Binding-site contacts:
Ligand atom C5 contacts residue ASN652 of chain 1.B at 3.3 Å.
Ligand atom O5 contacts residue ASN652 of chain 1.B at 2.5 Å (h-bond).
Ligand atom O7 contacts residue TYR650 of chain 1.B at 4.1 Å.
Ligand atom C3 contacts residue ASN652 of chain 1.B at 3.7 Å.
Ligand atom C7 contacts residue ASN652 of chain 1.B at 3.8 Å.
Ligand atom C2 contacts residue ASN652 of chain 1.B at 2.4 Å.
Ligand atom C4 contacts residue ASN652 of chain 1.B at 4.0 Å.
Ligand atom C1 contacts residue ASN652 of chain 1.B at 1.4 Å.
Ligand atom N2 contacts residue ASN652 of chain 1.B at 3.1 Å (h-bond).
Ligand atom C8 contacts residue ASN652 of chain 1.B at 3.9 Å.
Ligand atom O7 contacts residue ASN652 of chain 1.B at 4.5 Å.
Ligand atom C6 contacts residue ASN652 of chain 1.B at 3.3 Å.

This small molecule binds to this protein.
Small molecule (SMILES): CC(=O)N[C@@H]1[C@@H](O)[C@H](O)[C@@H](CO)O[C@H]1O

Sequence of chain 1.B:
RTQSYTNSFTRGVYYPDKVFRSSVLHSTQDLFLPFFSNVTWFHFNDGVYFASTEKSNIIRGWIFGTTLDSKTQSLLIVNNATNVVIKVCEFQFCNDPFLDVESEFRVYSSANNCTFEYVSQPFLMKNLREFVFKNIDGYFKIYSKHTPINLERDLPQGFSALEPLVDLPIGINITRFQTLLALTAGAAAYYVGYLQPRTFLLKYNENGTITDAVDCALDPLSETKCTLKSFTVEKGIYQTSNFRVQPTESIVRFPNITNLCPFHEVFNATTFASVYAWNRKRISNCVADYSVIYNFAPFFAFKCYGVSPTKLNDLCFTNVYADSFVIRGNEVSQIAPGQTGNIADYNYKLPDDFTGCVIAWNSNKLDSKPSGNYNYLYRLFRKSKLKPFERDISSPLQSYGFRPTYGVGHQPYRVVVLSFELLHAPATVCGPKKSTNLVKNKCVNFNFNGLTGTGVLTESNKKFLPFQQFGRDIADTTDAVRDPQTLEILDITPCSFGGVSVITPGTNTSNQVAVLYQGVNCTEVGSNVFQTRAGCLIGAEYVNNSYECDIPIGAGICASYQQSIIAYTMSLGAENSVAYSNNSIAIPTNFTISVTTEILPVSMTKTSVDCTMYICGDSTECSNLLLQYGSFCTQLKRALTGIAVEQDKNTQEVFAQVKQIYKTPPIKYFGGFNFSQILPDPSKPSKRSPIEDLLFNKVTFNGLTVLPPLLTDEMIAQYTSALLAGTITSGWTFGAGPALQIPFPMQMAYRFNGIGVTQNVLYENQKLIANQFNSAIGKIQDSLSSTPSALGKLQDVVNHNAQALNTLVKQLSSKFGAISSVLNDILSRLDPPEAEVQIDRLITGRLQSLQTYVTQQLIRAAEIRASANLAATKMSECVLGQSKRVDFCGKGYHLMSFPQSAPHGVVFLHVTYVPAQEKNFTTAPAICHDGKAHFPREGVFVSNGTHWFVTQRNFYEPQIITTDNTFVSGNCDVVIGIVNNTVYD